Sequence of chain 1.A:
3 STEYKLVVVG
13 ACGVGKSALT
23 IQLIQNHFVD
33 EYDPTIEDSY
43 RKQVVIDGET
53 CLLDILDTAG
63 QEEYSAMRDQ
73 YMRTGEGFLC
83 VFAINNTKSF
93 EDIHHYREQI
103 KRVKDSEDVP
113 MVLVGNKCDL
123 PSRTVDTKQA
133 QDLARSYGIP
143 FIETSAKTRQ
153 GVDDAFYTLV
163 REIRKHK

A small-molecule ligand and the protein it binds are described below.
Small molecule (SMILES): CCC(=O)N1CCN(c2ncnc3cc(-c4c(C)ccc5[nH]ncc45)c(Cl)cc23)CC1

Binding-site contacts:
Ligand atom C7 contacts residue HIS97 of chain 1.A at 3.7 Å.
Ligand atom C15 contacts residue MET74 of chain 1.A at 3.7 Å (hydrophobic).
Ligand atom C1 contacts residue GLY62 of chain 1.A at 3.4 Å.
Ligand atom N5 contacts residue ASP71 of chain 1.A at 3.6 Å.
Ligand atom C6 contacts residue HIS97 of chain 1.A at 3.5 Å.
Ligand atom C2 contacts residue CYS14 of chain 1.A at 3.0 Å (hydrophobic).
Ligand atom N contacts residue CYS14 of chain 1.A at 3.6 Å.
Ligand atom C13 contacts residue MET74 of chain 1.A at 3.5 Å (hydrophobic).
Ligand atom C contacts residue PRO36 of chain 1.A at 3.6 Å (hydrophobic).
Ligand atom O contacts residue LYS18 of chain 1.A at 3.1 Å (salt-bridge).
Ligand atom C6 contacts residue TYR98 of chain 1.A at 3.5 Å (hydrophobic).
Ligand atom C6 contacts residue GLU64 of chain 1.A at 3.4 Å.
Ligand atom C contacts residue CYS14 of chain 1.A at 1.8 Å (hydrophobic).
Ligand atom C8 contacts residue TYR66 of chain 1.A at 3.7 Å (hydrophobic).
Ligand atom C11 contacts residue GLN101 of chain 1.A at 3.6 Å.
Ligand atom C4 contacts residue GLY12 of chain 1.A at 3.5 Å.
Ligand atom C22 contacts residue GLY62 of chain 1.A at 3.2 Å.
Ligand atom C3 contacts residue LYS18 of chain 1.A at 3.7 Å.
Ligand atom C16 contacts residue TYR66 of chain 1.A at 3.4 Å (hydrophobic).
Ligand atom N2 contacts residue TYR98 of chain 1.A at 3.3 Å (h-bond).
Ligand atom N5 contacts residue ARG70 of chain 1.A at 3.7 Å.
Ligand atom C22 contacts residue ALA61 of chain 1.A at 3.7 Å (hydrophobic).
Ligand atom C13 contacts residue GLN101 of chain 1.A at 3.5 Å.
Ligand atom N3 contacts residue TYR66 of chain 1.A at 3.6 Å.
Ligand atom C11 contacts residue MET74 of chain 1.A at 3.5 Å (hydrophobic).
Ligand atom C7 contacts residue TYR98 of chain 1.A at 3.7 Å (hydrophobic).
Ligand atom N contacts residue ALA61 of chain 1.A at 3.7 Å.
Ligand atom N5 contacts residue TYR66 of chain 1.A at 3.4 Å.
Ligand atom CL contacts residue ARG70 of chain 1.A at 3.6 Å.
Ligand atom C1 contacts residue PRO36 of chain 1.A at 3.3 Å (hydrophobic).
Ligand atom N3 contacts residue GLU64 of chain 1.A at 3.7 Å.
Ligand atom C16 contacts residue ARG70 of chain 1.A at 3.7 Å.
Ligand atom N3 contacts residue HIS97 of chain 1.A at 2.8 Å (h-bond).
Ligand atom N4 contacts residue ARG104 of chain 1.A at 3.5 Å (salt-bridge).
Ligand atom C3 contacts residue ALA61 of chain 1.A at 3.7 Å (hydrophobic).
Ligand atom CL contacts residue MET74 of chain 1.A at 3.4 Å.
Ligand atom O contacts residue CYS14 of chain 1.A at 3.5 Å (h-bond).
Ligand atom C1 contacts residue CYS14 of chain 1.A at 2.5 Å (hydrophobic).
Ligand atom C14 contacts residue VAL105 of chain 1.A at 3.7 Å (hydrophobic).
Ligand atom N4 contacts residue ASP71 of chain 1.A at 2.9 Å (salt-bridge).